Sequence of chain 1.A:
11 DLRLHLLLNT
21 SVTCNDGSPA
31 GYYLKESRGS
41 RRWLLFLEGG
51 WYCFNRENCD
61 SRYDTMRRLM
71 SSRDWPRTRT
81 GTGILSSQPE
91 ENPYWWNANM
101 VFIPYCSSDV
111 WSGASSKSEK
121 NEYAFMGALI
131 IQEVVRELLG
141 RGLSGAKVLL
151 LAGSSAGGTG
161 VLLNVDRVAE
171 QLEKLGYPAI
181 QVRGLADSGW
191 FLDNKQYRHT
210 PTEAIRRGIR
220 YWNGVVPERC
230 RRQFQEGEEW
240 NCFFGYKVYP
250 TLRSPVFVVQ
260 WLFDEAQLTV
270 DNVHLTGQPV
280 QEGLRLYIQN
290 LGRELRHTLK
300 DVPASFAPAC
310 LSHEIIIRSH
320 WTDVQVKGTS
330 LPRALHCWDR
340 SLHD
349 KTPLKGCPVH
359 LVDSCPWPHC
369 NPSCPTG

Binding-site contacts:
Ligand atom N contacts residue PHE191 of chain 1.A at 3.8 Å.
Ligand atom C12 contacts residue PHE191 of chain 1.A at 3.7 Å (hydrophobic).
Ligand atom C4 contacts residue TYR52 of chain 1.A at 4.2 Å (hydrophobic).
Ligand atom N contacts residue TYR52 of chain 1.A at 3.8 Å.
Ligand atom O contacts residue TRP51 of chain 1.A at 3.6 Å.
Ligand atom C10 contacts residue TYR52 of chain 1.A at 3.7 Å (hydrophobic).
Ligand atom C1 contacts residue PHE243 of chain 1.A at 4.0 Å (hydrophobic).
Ligand atom C3 contacts residue TYR52 of chain 1.A at 3.3 Å (hydrophobic).
Ligand atom C8 contacts residue TRP51 of chain 1.A at 4.1 Å (hydrophobic).
Ligand atom CL contacts residue LEU192 of chain 1.A at 3.0 Å.
Ligand atom C8 contacts residue PHE191 of chain 1.A at 3.8 Å (hydrophobic).
Ligand atom O1 contacts residue ALA156 of chain 1.A at 3.3 Å (h-bond).
Ligand atom CL contacts residue PHE191 of chain 1.A at 3.8 Å.
Ligand atom C2 contacts residue TYR52 of chain 1.A at 3.9 Å (hydrophobic).
Ligand atom C10 contacts residue PHE191 of chain 1.A at 3.8 Å (hydrophobic).
Ligand atom C1 contacts residue PRO210 of chain 1.A at 3.9 Å (hydrophobic).
Ligand atom CL contacts residue PHE243 of chain 1.A at 3.6 Å.
Ligand atom C6 contacts residue PHE191 of chain 1.A at 4.0 Å (hydrophobic).
Ligand atom CL contacts residue VAL269 of chain 1.A at 3.9 Å.
Ligand atom C6 contacts residue TRP51 of chain 1.A at 3.5 Å (hydrophobic).
Ligand atom C7 contacts residue PHE191 of chain 1.A at 3.6 Å (hydrophobic).
Ligand atom C contacts residue PHE243 of chain 1.A at 3.9 Å (hydrophobic).
Ligand atom C9 contacts residue TYR52 of chain 1.A at 3.7 Å (hydrophobic).
Ligand atom C5 contacts residue PHE191 of chain 1.A at 3.7 Å (hydrophobic).
Ligand atom C6 contacts residue VAL269 of chain 1.A at 3.7 Å (hydrophobic).
Ligand atom C5 contacts residue TYR52 of chain 1.A at 4.0 Å (hydrophobic).
Ligand atom C3 contacts residue ILE214 of chain 1.A at 3.8 Å (hydrophobic).
Ligand atom C2 contacts residue PRO210 of chain 1.A at 3.5 Å (hydrophobic).
Ligand atom CL contacts residue GLN266 of chain 1.A at 4.0 Å.
Ligand atom O1 contacts residue TRP51 of chain 1.A at 3.6 Å.
Ligand atom O contacts residue PHE191 of chain 1.A at 3.8 Å.
Ligand atom C9 contacts residue PHE191 of chain 1.A at 3.7 Å (hydrophobic).
Ligand atom C1 contacts residue THR211 of chain 1.A at 3.9 Å.
Ligand atom C5 contacts residue TRP51 of chain 1.A at 4.2 Å (hydrophobic).
Ligand atom C2 contacts residue THR211 of chain 1.A at 4.1 Å.
Ligand atom C11 contacts residue ILE214 of chain 1.A at 3.6 Å (hydrophobic).
Ligand atom O1 contacts residue SER155 of chain 1.A at 4.1 Å.
Ligand atom C2 contacts residue ILE214 of chain 1.A at 3.9 Å (hydrophobic).
Ligand atom C7 contacts residue TYR52 of chain 1.A at 3.8 Å (hydrophobic).
Ligand atom O contacts residue ALA265 of chain 1.A at 3.4 Å.

A protein and the small-molecule ligand that binds it are described below.
Small molecule (SMILES): Cc1cc(C(=O)O)c(C)n1-c1cccc(Cl)c1